Binding-site contacts:
Ligand atom C1' contacts residue GLY187 of chain 1.SA at 3.4 Å.
Ligand atom C8 contacts residue GLY350 of chain 1.SA at 3.3 Å.
Ligand atom N7 contacts residue GLY187 of chain 1.SA at 3.1 Å (h-bond).
Ligand atom O2B contacts residue ASP243 of chain 1.SA at 3.7 Å.
Ligand atom S1G contacts residue GLU244 of chain 1.SA at 3.6 Å (salt-bridge).
Ligand atom O3A contacts residue THR191 of chain 1.SA at 3.5 Å (h-bond).
Ligand atom O4' contacts residue PRO186 of chain 1.SA at 3.7 Å.
Ligand atom N9 contacts residue GLY350 of chain 1.SA at 3.4 Å.
Ligand atom N7 contacts residue GLY189 of chain 1.SA at 3.8 Å.
Ligand atom O1A contacts residue PRO186 of chain 1.SA at 3.2 Å (h-bond).
Ligand atom PA contacts residue LYS190 of chain 1.SA at 3.8 Å.
Ligand atom O1A contacts residue LYS190 of chain 1.SA at 3.6 Å.
Ligand atom C8 contacts residue GLY187 of chain 1.SA at 2.1 Å.
Ligand atom O3G contacts residue ASN290 of chain 1.SA at 3.6 Å.
Ligand atom C4' contacts residue ALA351 of chain 1.SA at 3.4 Å (hydrophobic).
Ligand atom C4' contacts residue GLY187 of chain 1.SA at 3.8 Å.
Ligand atom C8 contacts residue GLY189 of chain 1.SA at 3.7 Å.
Ligand atom S1G contacts residue ALA288 of chain 1.SA at 3.3 Å (h-bond).
Ligand atom N6 contacts residue ILE322 of chain 1.SA at 3.7 Å.
Ligand atom C5' contacts residue PRO186 of chain 1.SA at 2.4 Å (hydrophobic).
Ligand atom O2A contacts residue THR191 of chain 1.SA at 2.2 Å (h-bond).
Ligand atom C2 contacts residue HIS326 of chain 1.SA at 3.8 Å.
Ligand atom C4 contacts residue GLY350 of chain 1.SA at 3.8 Å.
Ligand atom C4' contacts residue PRO186 of chain 1.SA at 3.2 Å (hydrophobic).
Ligand atom O3G contacts residue LYS190 of chain 1.SA at 3.2 Å.
Ligand atom N9 contacts residue ALA351 of chain 1.SA at 3.4 Å (h-bond).
Ligand atom C1' contacts residue GLY350 of chain 1.SA at 3.6 Å.
Ligand atom O3' contacts residue ALA351 of chain 1.SA at 3.5 Å.
Ligand atom C8 contacts residue ALA351 of chain 1.SA at 3.5 Å (hydrophobic).
Ligand atom O2A contacts residue LYS190 of chain 1.SA at 3.1 Å (salt-bridge).
Ligand atom O2B contacts residue THR191 of chain 1.SA at 3.4 Å (h-bond).
Ligand atom PA contacts residue THR191 of chain 1.SA at 3.4 Å.
Ligand atom C1' contacts residue ALA351 of chain 1.SA at 3.2 Å (hydrophobic).
Ligand atom N9 contacts residue GLY187 of chain 1.SA at 3.0 Å (h-bond).
Ligand atom O5' contacts residue PRO186 of chain 1.SA at 3.2 Å (h-bond).
Ligand atom O4' contacts residue ALA351 of chain 1.SA at 3.2 Å (h-bond).
Ligand atom O4' contacts residue GLY187 of chain 1.SA at 2.7 Å (h-bond).
Ligand atom S1G contacts residue ASP243 of chain 1.SA at 2.6 Å (salt-bridge).
Ligand atom N7 contacts residue GLY350 of chain 1.SA at 3.8 Å.
Ligand atom PA contacts residue PRO186 of chain 1.SA at 3.8 Å.

The small molecule below binds the protein below.
Small molecule (SMILES): Nc1ncnc2c1ncn2[C@@H]1O[C@H](COP(=O)(O)OP(=O)(O)OP(O)(O)=S)[C@@H](O)[C@H]1O

Sequence of chain 1.SA:
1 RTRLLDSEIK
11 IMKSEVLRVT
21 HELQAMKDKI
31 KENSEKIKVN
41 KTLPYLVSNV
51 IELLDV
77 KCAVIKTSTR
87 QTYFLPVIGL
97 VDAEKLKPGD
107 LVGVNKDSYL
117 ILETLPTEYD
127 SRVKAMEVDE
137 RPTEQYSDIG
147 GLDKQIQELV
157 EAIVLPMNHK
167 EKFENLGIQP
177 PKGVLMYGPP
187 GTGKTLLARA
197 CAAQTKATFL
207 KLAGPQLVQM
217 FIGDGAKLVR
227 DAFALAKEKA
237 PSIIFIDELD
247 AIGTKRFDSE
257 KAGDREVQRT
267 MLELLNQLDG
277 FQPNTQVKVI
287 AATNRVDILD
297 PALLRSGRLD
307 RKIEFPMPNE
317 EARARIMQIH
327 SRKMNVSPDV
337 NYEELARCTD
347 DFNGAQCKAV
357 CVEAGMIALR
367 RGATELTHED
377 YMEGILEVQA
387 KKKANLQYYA